Sequence of chain 1.A:
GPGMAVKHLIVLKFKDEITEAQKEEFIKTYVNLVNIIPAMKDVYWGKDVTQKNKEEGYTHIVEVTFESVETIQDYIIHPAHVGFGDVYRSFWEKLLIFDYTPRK

Binding-site contacts:
Ligand atom C09 contacts residue TRP92 of chain 1.B at 4.0 Å (hydrophobic).
Ligand atom O17 contacts residue ILE97 of chain 1.B at 3.7 Å.
Ligand atom C01 contacts residue TYR30 of chain 1.B at 3.8 Å (hydrophobic).
Ligand atom C16 contacts residue ILE76 of chain 1.B at 3.9 Å (hydrophobic).
Ligand atom O14 contacts residue ILE76 of chain 1.B at 3.2 Å.
Ligand atom C02 contacts residue PHE26 of chain 1.B at 3.6 Å (hydrophobic).
Ligand atom O14 contacts residue ILE97 of chain 1.B at 3.7 Å.
Ligand atom C02 contacts residue VAL62 of chain 1.B at 3.8 Å (hydrophobic).
Ligand atom C16 contacts residue HIS81 of chain 1.B at 3.3 Å.
Ligand atom C03 contacts residue PHE26 of chain 1.B at 3.6 Å (hydrophobic).
Ligand atom C03 contacts residue PHE84 of chain 1.B at 4.1 Å (hydrophobic).
Ligand atom O11 contacts residue ARG89 of chain 1.B at 2.9 Å (salt-bridge).
Ligand atom O18 contacts residue ILE10 of chain 1.B at 4.0 Å.
Ligand atom C13 contacts residue ILE97 of chain 1.B at 4.1 Å (hydrophobic).
Ligand atom C16 contacts residue HIS8 of chain 1.B at 3.8 Å.
Ligand atom C15 contacts residue HIS81 of chain 1.B at 3.7 Å.
Ligand atom C06 contacts residue TRP92 of chain 1.B at 4.0 Å (hydrophobic).
Ligand atom O17 contacts residue ILE76 of chain 1.B at 3.5 Å.
Ligand atom C16 contacts residue TYR75 of chain 1.B at 3.7 Å (hydrophobic).
Ligand atom C13 contacts residue LYS52 of chain 1.A at 3.8 Å.
Ligand atom C01 contacts residue PHE26 of chain 1.B at 3.6 Å (hydrophobic).
Ligand atom C01 contacts residue VAL62 of chain 1.B at 3.8 Å (hydrophobic).
Ligand atom C05 contacts residue TRP92 of chain 1.B at 3.9 Å (hydrophobic).
Ligand atom C09 contacts residue ARG89 of chain 1.B at 3.9 Å.
Ligand atom C13 contacts residue ILE76 of chain 1.B at 3.9 Å (hydrophobic).
Ligand atom C04 contacts residue ILE10 of chain 1.B at 3.9 Å (hydrophobic).
Ligand atom O18 contacts residue TYR75 of chain 1.B at 2.7 Å (h-bond).
Ligand atom C09 contacts residue LEU95 of chain 1.B at 3.8 Å (hydrophobic).
Ligand atom O17 contacts residue HIS8 of chain 1.B at 2.7 Å (h-bond).
Ligand atom O18 contacts residue HIS81 of chain 1.B at 2.8 Å (h-bond).
Ligand atom C07 contacts residue HIS81 of chain 1.B at 3.6 Å.
Ligand atom O14 contacts residue LYS52 of chain 1.A at 3.0 Å (salt-bridge).
Ligand atom C10 contacts residue ARG89 of chain 1.B at 3.8 Å.
Ligand atom C08 contacts residue HIS81 of chain 1.B at 3.8 Å.
Ligand atom C05 contacts residue PHE84 of chain 1.B at 3.9 Å (hydrophobic).
Ligand atom C10 contacts residue LEU95 of chain 1.B at 3.8 Å (hydrophobic).
Ligand atom C07 contacts residue TRP92 of chain 1.B at 4.0 Å (hydrophobic).
Ligand atom C03 contacts residue TYR30 of chain 1.B at 3.8 Å (hydrophobic).
Ligand atom C12 contacts residue LYS52 of chain 1.A at 3.7 Å.
Ligand atom O17 contacts residue TYR75 of chain 1.B at 3.9 Å.

The small molecule below binds the protein below.
Small molecule (SMILES): CCCCCCCc1cc(O)cc(O)c1C(=O)O

Sequence of chain 1.B:
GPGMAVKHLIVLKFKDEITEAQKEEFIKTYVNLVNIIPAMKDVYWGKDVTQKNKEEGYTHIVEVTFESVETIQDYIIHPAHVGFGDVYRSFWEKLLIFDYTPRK